This protein binds this small molecule.
Small molecule (SMILES): CC(=O)N[C@H]1[C@H](O[C@H]2[C@H](O)[C@@H](NC(C)=O)CO[C@@H]2CO)O[C@H](CO)[C@@H](O)[C@@H]1O

Sequence of chain 20.C:
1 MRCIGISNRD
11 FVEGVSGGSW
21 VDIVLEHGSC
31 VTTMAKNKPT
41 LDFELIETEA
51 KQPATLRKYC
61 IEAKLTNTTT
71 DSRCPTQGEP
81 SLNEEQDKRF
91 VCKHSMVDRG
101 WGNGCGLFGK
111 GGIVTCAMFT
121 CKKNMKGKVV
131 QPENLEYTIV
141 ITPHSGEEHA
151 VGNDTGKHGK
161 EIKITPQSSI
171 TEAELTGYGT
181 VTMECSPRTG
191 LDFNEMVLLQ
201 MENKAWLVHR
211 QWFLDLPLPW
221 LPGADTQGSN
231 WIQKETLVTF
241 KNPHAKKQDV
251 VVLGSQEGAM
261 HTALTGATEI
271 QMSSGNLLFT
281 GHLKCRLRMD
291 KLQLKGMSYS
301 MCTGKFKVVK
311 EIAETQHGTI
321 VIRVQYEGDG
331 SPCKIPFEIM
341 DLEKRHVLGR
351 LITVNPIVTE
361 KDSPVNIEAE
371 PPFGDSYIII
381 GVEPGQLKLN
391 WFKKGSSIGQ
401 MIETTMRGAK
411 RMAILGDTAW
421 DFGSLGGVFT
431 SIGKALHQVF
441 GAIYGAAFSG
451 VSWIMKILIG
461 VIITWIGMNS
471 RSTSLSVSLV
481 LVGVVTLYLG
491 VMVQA

Sequence of chain 20.E:
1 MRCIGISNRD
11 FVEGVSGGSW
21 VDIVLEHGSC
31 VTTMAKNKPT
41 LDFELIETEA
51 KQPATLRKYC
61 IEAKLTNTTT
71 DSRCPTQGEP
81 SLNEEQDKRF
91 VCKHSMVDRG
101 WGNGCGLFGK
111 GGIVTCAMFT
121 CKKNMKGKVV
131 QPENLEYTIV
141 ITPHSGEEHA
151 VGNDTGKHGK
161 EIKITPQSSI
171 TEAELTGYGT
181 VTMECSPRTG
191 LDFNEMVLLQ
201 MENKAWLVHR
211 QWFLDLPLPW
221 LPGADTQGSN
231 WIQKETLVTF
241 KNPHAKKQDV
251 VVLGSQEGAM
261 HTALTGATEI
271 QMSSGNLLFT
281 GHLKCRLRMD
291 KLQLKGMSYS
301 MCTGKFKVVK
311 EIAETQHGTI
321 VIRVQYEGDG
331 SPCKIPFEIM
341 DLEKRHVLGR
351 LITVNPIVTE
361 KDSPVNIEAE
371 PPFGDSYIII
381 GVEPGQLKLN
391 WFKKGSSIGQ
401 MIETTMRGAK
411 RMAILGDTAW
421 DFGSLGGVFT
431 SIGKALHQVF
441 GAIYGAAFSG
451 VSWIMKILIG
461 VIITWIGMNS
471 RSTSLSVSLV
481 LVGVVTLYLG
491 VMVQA

Binding-site contacts:
Ligand atom O5 contacts residue ASN153 of chain 20.C at 2.2 Å (h-bond).
Ligand atom C6 contacts residue HIS158 of chain 20.C at 3.9 Å.
Ligand atom O5 contacts residue HIS158 of chain 20.C at 3.2 Å.
Ligand atom C8 contacts residue ALA150 of chain 20.C at 4.5 Å (hydrophobic).
Ligand atom O5 contacts residue THR155 of chain 20.C at 3.8 Å.
Ligand atom C1 contacts residue ASN153 of chain 20.C at 1.4 Å.
Ligand atom O7 contacts residue ASN103 of chain 20.E at 4.5 Å.
Ligand atom O7 contacts residue GLY102 of chain 20.E at 3.0 Å (h-bond).
Ligand atom N2 contacts residue ASN153 of chain 20.C at 3.2 Å (h-bond).
Ligand atom C4 contacts residue ASN153 of chain 20.C at 4.2 Å.
Ligand atom C1 contacts residue HIS149 of chain 20.C at 3.7 Å.
Ligand atom O7 contacts residue TRP101 of chain 20.E at 3.4 Å (h-bond).
Ligand atom C5 contacts residue HIS158 of chain 20.C at 4.2 Å.
Ligand atom C6 contacts residue GLY156 of chain 20.C at 3.8 Å.
Ligand atom O7 contacts residue ASN153 of chain 20.C at 4.0 Å.
Ligand atom C3 contacts residue ASN153 of chain 20.C at 3.9 Å.
Ligand atom C5 contacts residue HIS149 of chain 20.C at 3.6 Å.
Ligand atom C8 contacts residue TRP101 of chain 20.E at 4.4 Å (hydrophobic).
Ligand atom C7 contacts residue TRP101 of chain 20.E at 4.3 Å (hydrophobic).
Ligand atom C8 contacts residue ASN153 of chain 20.C at 3.9 Å.
Ligand atom C6 contacts residue HIS149 of chain 20.C at 4.1 Å.
Ligand atom C2 contacts residue HIS149 of chain 20.C at 3.6 Å.
Ligand atom O5 contacts residue GLY156 of chain 20.C at 3.9 Å.
Ligand atom C3 contacts residue HIS149 of chain 20.C at 4.3 Å.
Ligand atom C1 contacts residue THR155 of chain 20.C at 3.7 Å.
Ligand atom C2 contacts residue ASN153 of chain 20.C at 2.6 Å.
Ligand atom C4 contacts residue HIS149 of chain 20.C at 3.7 Å.
Ligand atom C5 contacts residue ASN153 of chain 20.C at 3.6 Å.
Ligand atom C7 contacts residue GLY102 of chain 20.E at 4.0 Å.
Ligand atom O6 contacts residue HIS149 of chain 20.C at 3.6 Å.
Ligand atom C5 contacts residue GLY156 of chain 20.C at 4.0 Å.
Ligand atom O3 contacts residue HIS149 of chain 20.C at 4.2 Å.
Ligand atom C1 contacts residue HIS158 of chain 20.C at 4.1 Å.
Ligand atom O5 contacts residue HIS149 of chain 20.C at 3.8 Å.
Ligand atom C8 contacts residue HIS149 of chain 20.C at 3.5 Å.
Ligand atom C7 contacts residue ASN153 of chain 20.C at 3.6 Å.
Ligand atom O6 contacts residue HIS158 of chain 20.C at 3.4 Å.